Binding-site contacts:
Ligand atom O2 contacts residue GLY122 of chain 4.A at 3.9 Å.
Ligand atom O1 contacts residue GLU280 of chain 4.A at 2.7 Å (salt-bridge).
Ligand atom O3 contacts residue GLY122 of chain 4.A at 3.7 Å.
Ligand atom O3P contacts residue TYR264 of chain 4.A at 3.8 Å.
Ligand atom C1 contacts residue GLU280 of chain 4.A at 3.4 Å.
Ligand atom C6 contacts residue TYR244 of chain 4.A at 3.6 Å (hydrophobic).
Ligand atom C3 contacts residue MET248 of chain 4.A at 3.6 Å (hydrophobic).
Ligand atom C1 contacts residue PO41 of chain 4.G at 3.3 Å.
Ligand atom O1P contacts residue ASN212 of chain 4.A at 3.9 Å.
Ligand atom O5 contacts residue LYS274 of chain 4.A at 3.0 Å (salt-bridge).
Ligand atom O2P contacts residue ARG243 of chain 3.A at 2.8 Å (salt-bridge).
Ligand atom C2 contacts residue LYS274 of chain 4.A at 3.9 Å.
Ligand atom O6 contacts residue LYS274 of chain 4.A at 3.2 Å (salt-bridge).
Ligand atom C1 contacts residue ARG276 of chain 4.A at 3.4 Å.
Ligand atom C1 contacts residue MG1 of chain 4.D at 3.7 Å.
Ligand atom O3 contacts residue ASP121 of chain 4.A at 2.8 Å (salt-bridge).
Ligand atom O1P contacts residue TYR264 of chain 4.A at 2.6 Å (h-bond).
Ligand atom P contacts residue ARG243 of chain 3.A at 3.9 Å.
Ligand atom C6 contacts residue GLY246 of chain 4.A at 3.7 Å.
Ligand atom O6 contacts residue TYR264 of chain 4.A at 3.5 Å.
Ligand atom C4 contacts residue MET248 of chain 4.A at 3.6 Å (hydrophobic).
Ligand atom O1 contacts residue ASP121 of chain 4.A at 2.9 Å (salt-bridge).
Ligand atom P contacts residue TYR244 of chain 4.A at 3.9 Å.
Ligand atom O1 contacts residue MG1 of chain 4.D at 2.3 Å.
Ligand atom O1 contacts residue ARG276 of chain 4.A at 3.2 Å (salt-bridge).
Ligand atom P contacts residue ASN212 of chain 4.A at 3.7 Å.
Ligand atom O2P contacts residue ASN212 of chain 4.A at 3.9 Å.
Ligand atom O3 contacts residue MET248 of chain 4.A at 2.8 Å (h-bond).
Ligand atom O3P contacts residue ARG243 of chain 3.A at 3.5 Å (salt-bridge).
Ligand atom C4 contacts residue GLY246 of chain 4.A at 3.4 Å.
Ligand atom C3 contacts residue ASP121 of chain 4.A at 3.6 Å.
Ligand atom O3P contacts residue TYR244 of chain 4.A at 2.7 Å (h-bond).
Ligand atom O3 contacts residue SER247 of chain 4.A at 3.6 Å.
Ligand atom P contacts residue TYR264 of chain 4.A at 3.8 Å.
Ligand atom O4 contacts residue MET248 of chain 4.A at 3.3 Å (h-bond).
Ligand atom O1 contacts residue PO41 of chain 4.G at 2.5 Å (h-bond).
Ligand atom C2 contacts residue PO41 of chain 4.G at 3.9 Å.
Ligand atom O1P contacts residue TYR215 of chain 4.A at 2.6 Å (h-bond).
Ligand atom O3P contacts residue ASN212 of chain 4.A at 2.8 Å (h-bond).
Ligand atom O2 contacts residue PO41 of chain 4.G at 3.1 Å (h-bond).

A protein and the small-molecule ligand that binds it are described below.
Small molecule (SMILES): O=P(O)(O)OC[C@H]1O[C@](O)(CO)[C@@H](O)[C@@H]1O

Sequence of chain 3.A:
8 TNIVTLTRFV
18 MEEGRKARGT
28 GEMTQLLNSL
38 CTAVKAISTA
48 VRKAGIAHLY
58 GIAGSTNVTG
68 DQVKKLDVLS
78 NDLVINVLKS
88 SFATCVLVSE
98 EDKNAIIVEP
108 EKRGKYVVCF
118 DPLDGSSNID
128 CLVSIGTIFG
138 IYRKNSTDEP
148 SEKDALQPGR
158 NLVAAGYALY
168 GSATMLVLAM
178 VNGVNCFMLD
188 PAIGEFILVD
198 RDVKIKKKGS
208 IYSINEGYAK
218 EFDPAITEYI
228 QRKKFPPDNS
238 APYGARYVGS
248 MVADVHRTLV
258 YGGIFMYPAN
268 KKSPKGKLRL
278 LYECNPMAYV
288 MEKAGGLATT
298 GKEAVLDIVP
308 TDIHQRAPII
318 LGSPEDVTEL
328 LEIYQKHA

Sequence of chain 4.A:
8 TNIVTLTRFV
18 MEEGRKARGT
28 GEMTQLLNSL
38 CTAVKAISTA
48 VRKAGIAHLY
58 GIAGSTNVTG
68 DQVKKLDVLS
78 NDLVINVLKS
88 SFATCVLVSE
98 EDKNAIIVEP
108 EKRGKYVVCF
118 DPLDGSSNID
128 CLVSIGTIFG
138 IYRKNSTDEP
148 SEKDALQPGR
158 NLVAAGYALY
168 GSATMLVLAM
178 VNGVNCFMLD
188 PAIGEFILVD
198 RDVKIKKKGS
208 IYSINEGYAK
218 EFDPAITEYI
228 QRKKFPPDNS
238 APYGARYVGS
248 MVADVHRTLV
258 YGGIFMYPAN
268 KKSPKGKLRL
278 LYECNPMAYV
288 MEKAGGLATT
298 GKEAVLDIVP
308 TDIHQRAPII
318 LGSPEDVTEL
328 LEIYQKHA